Sequence of chain 1.A:
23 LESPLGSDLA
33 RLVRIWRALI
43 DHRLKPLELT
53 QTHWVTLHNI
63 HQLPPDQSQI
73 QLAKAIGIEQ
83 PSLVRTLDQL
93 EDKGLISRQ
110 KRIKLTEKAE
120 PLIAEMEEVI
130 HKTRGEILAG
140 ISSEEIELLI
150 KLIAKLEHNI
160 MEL

Binding-site contacts:
Ligand atom C4 contacts residue GLY28 of chain 2.A at 3.7 Å.
Ligand atom C6 contacts residue TRP56 of chain 1.A at 4.3 Å (hydrophobic).
Ligand atom O1' contacts residue ALA32 of chain 2.A at 3.9 Å.
Ligand atom O1' contacts residue ASN61 of chain 1.A at 4.0 Å.
Ligand atom C5 contacts residue TRP38 of chain 1.A at 3.9 Å (hydrophobic).
Ligand atom O2' contacts residue VAL57 of chain 1.A at 3.8 Å.
Ligand atom C1 contacts residue ARG39 of chain 1.A at 4.3 Å.
Ligand atom C1 contacts residue ALA32 of chain 2.A at 3.7 Å (hydrophobic).
Ligand atom O1' contacts residue SER29 of chain 2.A at 4.0 Å.
Ligand atom C1 contacts residue SER29 of chain 2.A at 4.3 Å.
Ligand atom O2 contacts residue SER29 of chain 2.A at 3.2 Å.
Ligand atom O2' contacts residue ARG36 of chain 2.A at 3.2 Å (salt-bridge).
Ligand atom C4 contacts residue SER29 of chain 2.A at 4.2 Å.
Ligand atom O1' contacts residue ARG36 of chain 2.A at 3.7 Å.
Ligand atom C3 contacts residue SER29 of chain 2.A at 3.7 Å.
Ligand atom C3 contacts residue TRP56 of chain 1.A at 4.2 Å (hydrophobic).
Ligand atom C2 contacts residue HIS60 of chain 1.A at 4.4 Å.
Ligand atom O2' contacts residue ARG39 of chain 1.A at 2.6 Å (salt-bridge).
Ligand atom C1' contacts residue ARG36 of chain 2.A at 3.9 Å.
Ligand atom C1 contacts residue GLY28 of chain 2.A at 4.0 Å.
Ligand atom C1' contacts residue ARG39 of chain 1.A at 3.8 Å.
Ligand atom C2 contacts residue SER29 of chain 2.A at 3.8 Å.
Ligand atom C2 contacts residue GLY28 of chain 2.A at 4.0 Å.
Ligand atom O2 contacts residue TRP56 of chain 1.A at 4.0 Å.
Ligand atom C4 contacts residue TRP38 of chain 1.A at 3.7 Å (hydrophobic).
Ligand atom C4 contacts residue ILE42 of chain 1.A at 3.8 Å (hydrophobic).
Ligand atom O1' contacts residue VAL57 of chain 1.A at 3.5 Å.
Ligand atom C1' contacts residue VAL57 of chain 1.A at 3.9 Å (hydrophobic).
Ligand atom C5 contacts residue GLY28 of chain 2.A at 4.0 Å.
Ligand atom C3 contacts residue GLY28 of chain 2.A at 3.7 Å.
Ligand atom C1' contacts residue ALA32 of chain 2.A at 3.4 Å (hydrophobic).
Ligand atom C6 contacts residue ARG39 of chain 1.A at 3.9 Å.
Ligand atom C5 contacts residue ARG39 of chain 1.A at 4.2 Å.
Ligand atom C6 contacts residue GLY28 of chain 2.A at 3.9 Å.
Ligand atom C6 contacts residue ALA32 of chain 2.A at 3.9 Å (hydrophobic).
Ligand atom C3 contacts residue ILE42 of chain 1.A at 4.3 Å (hydrophobic).
Ligand atom O2' contacts residue ALA32 of chain 2.A at 3.2 Å.
Ligand atom C1 contacts residue TRP56 of chain 1.A at 4.1 Å (hydrophobic).
Ligand atom C2 contacts residue TRP56 of chain 1.A at 3.9 Å (hydrophobic).
Ligand atom O2 contacts residue HIS60 of chain 1.A at 3.3 Å.

Sequence of chain 2.A:
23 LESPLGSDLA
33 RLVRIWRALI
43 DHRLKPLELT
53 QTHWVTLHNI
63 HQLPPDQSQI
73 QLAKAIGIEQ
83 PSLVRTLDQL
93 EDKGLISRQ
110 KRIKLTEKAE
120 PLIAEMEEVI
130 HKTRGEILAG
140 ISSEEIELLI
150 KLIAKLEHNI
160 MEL

This protein binds this small molecule.
Small molecule (SMILES): O=C(O)c1ccccc1O